The protein below binds the small molecule below.
Small molecule (SMILES): Nc1ncnc2c(CN3C[C@H](CSc4cnccn4)[C@@H](O)C3)c[nH]c12

Sequence of chain 1.B:
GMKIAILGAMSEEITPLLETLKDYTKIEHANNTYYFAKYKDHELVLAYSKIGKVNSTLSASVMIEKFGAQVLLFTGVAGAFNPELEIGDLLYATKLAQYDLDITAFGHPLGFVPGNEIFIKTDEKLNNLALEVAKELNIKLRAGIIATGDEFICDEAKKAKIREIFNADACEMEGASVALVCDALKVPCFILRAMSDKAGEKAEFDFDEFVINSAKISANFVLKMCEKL

Binding-site contacts:
Ligand atom C2' contacts residue GLU183 of chain 1.C at 3.6 Å.
Ligand atom C8 contacts residue ASP206 of chain 1.C at 3.5 Å.
Ligand atom N2' contacts residue ILE60 of chain 1.C at 3.0 Å.
Ligand atom N7 contacts residue ALA87 of chain 1.C at 3.5 Å.
Ligand atom N1 contacts residue PHE161 of chain 1.C at 3.5 Å.
Ligand atom N6 contacts residue PHE161 of chain 1.C at 3.5 Å.
Ligand atom N6 contacts residue ASP206 of chain 1.C at 3.0 Å (salt-bridge).
Ligand atom C3' contacts residue MET182 of chain 1.C at 3.7 Å (hydrophobic).
Ligand atom N7 contacts residue GLY88 of chain 1.C at 3.3 Å (h-bond).
Ligand atom C9' contacts residue PHE115 of chain 1.B at 3.6 Å (hydrophobic).
Ligand atom C3' contacts residue GLU183 of chain 1.C at 3.3 Å.
Ligand atom O3' contacts residue ALA18 of chain 1.C at 3.4 Å.
Ligand atom C5' contacts residue MET182 of chain 1.C at 3.6 Å (hydrophobic).
Ligand atom N2' contacts residue ILE112 of chain 1.B at 3.6 Å.
Ligand atom N3 contacts residue GLU181 of chain 1.C at 3.5 Å.
Ligand atom S contacts residue PHE115 of chain 1.B at 3.6 Å.
Ligand atom C7' contacts residue ILE112 of chain 1.B at 3.5 Å (hydrophobic).
Ligand atom C5 contacts residue PHE161 of chain 1.C at 3.3 Å (hydrophobic).
Ligand atom N6 contacts residue ILE162 of chain 1.C at 2.9 Å (h-bond).
Ligand atom C8 contacts residue ALA87 of chain 1.C at 3.5 Å (hydrophobic).
Ligand atom N7 contacts residue ASP206 of chain 1.C at 2.7 Å (salt-bridge).
Ligand atom O3' contacts residue ILE60 of chain 1.C at 3.4 Å.
Ligand atom C2' contacts residue MET182 of chain 1.C at 3.7 Å (hydrophobic).
Ligand atom C1' contacts residue PHE216 of chain 1.C at 3.5 Å (hydrophobic).
Ligand atom N3 contacts residue MET182 of chain 1.C at 3.7 Å.
Ligand atom C8 contacts residue GLY88 of chain 1.C at 3.6 Å.
Ligand atom C7' contacts residue ILE60 of chain 1.C at 3.1 Å (hydrophobic).
Ligand atom S contacts residue PHE161 of chain 1.C at 3.6 Å.
Ligand atom N1 contacts residue CYS180 of chain 1.C at 3.7 Å.
Ligand atom C9' contacts residue PHE216 of chain 1.C at 3.4 Å (hydrophobic).
Ligand atom C2 contacts residue PHE161 of chain 1.C at 3.6 Å (hydrophobic).
Ligand atom C3' contacts residue ILE60 of chain 1.C at 3.7 Å (hydrophobic).
Ligand atom O3' contacts residue GLU183 of chain 1.C at 2.6 Å (salt-bridge).
Ligand atom N1 contacts residue ILE162 of chain 1.C at 2.9 Å (h-bond).
Ligand atom C8 contacts residue SER205 of chain 1.C at 3.3 Å.
Ligand atom C6 contacts residue PHE161 of chain 1.C at 3.3 Å (hydrophobic).
Ligand atom C2 contacts residue GLU160 of chain 1.C at 3.5 Å.
Ligand atom N7 contacts residue PHE161 of chain 1.C at 3.6 Å.
Ligand atom C10 contacts residue VAL86 of chain 1.C at 3.1 Å (hydrophobic).
Ligand atom N7 contacts residue SER205 of chain 1.C at 3.6 Å.

Sequence of chain 1.C:
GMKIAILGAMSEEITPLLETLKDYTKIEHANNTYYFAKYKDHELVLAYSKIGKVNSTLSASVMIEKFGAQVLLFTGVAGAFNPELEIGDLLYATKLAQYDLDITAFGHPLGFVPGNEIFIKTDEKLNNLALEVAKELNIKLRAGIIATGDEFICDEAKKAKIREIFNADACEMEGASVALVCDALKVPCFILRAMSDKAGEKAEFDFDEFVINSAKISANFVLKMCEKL